Binding-site contacts:
Ligand atom CAJ contacts residue ILE44 of chain 1.B at 4.2 Å (hydrophobic).
Ligand atom CAE contacts residue LEU42 of chain 1.B at 4.3 Å (hydrophobic).
Ligand atom OAB contacts residue VAL96 of chain 1.B at 3.7 Å.
Ligand atom NAF contacts residue VAL37 of chain 1.B at 3.7 Å.
Ligand atom CAH contacts residue VAL37 of chain 1.B at 4.5 Å (hydrophobic).
Ligand atom CAD contacts residue VAL96 of chain 1.B at 4.4 Å (hydrophobic).
Ligand atom CAA contacts residue TYR47 of chain 1.B at 4.3 Å (hydrophobic).
Ligand atom CAH contacts residue ASN90 of chain 1.B at 4.0 Å.
Ligand atom BR contacts residue LEU42 of chain 1.B at 4.0 Å.
Ligand atom CAD contacts residue ILE44 of chain 1.B at 4.0 Å (hydrophobic).
Ligand atom CAA contacts residue PHE33 of chain 1.B at 4.1 Å (hydrophobic).
Ligand atom OAB contacts residue ASN90 of chain 1.B at 3.0 Å (h-bond).
Ligand atom NAG contacts residue VAL96 of chain 1.B at 4.1 Å.
Ligand atom CAI contacts residue ILE44 of chain 1.B at 3.7 Å (hydrophobic).
Ligand atom NAG contacts residue TYR89 of chain 1.B at 3.9 Å.
Ligand atom BR contacts residue ILE44 of chain 1.B at 4.2 Å.
Ligand atom NAF contacts residue PRO32 of chain 1.B at 3.6 Å (h-bond).
Ligand atom NAG contacts residue ASN90 of chain 1.B at 2.8 Å (h-bond).
Ligand atom CAJ contacts residue ASN90 of chain 1.B at 3.9 Å.
Ligand atom OAB contacts residue TYR47 of chain 1.B at 4.1 Å.
Ligand atom CAH contacts residue TYR47 of chain 1.B at 4.4 Å (hydrophobic).
Ligand atom CAA contacts residue VAL37 of chain 1.B at 3.7 Å (hydrophobic).
Ligand atom CAD contacts residue TYR89 of chain 1.B at 4.2 Å (hydrophobic).
Ligand atom CAE contacts residue ILE44 of chain 1.B at 3.9 Å (hydrophobic).
Ligand atom CAH contacts residue VAL96 of chain 1.B at 3.9 Å (hydrophobic).
Ligand atom NAF contacts residue VAL96 of chain 1.B at 4.3 Å.
Ligand atom OAB contacts residue TYR89 of chain 1.B at 4.3 Å.
Ligand atom CAA contacts residue PRO32 of chain 1.B at 3.4 Å (hydrophobic).
Ligand atom CAD contacts residue ASN90 of chain 1.B at 3.5 Å.
Ligand atom NAG contacts residue ILE44 of chain 1.B at 4.3 Å.
Ligand atom CAJ contacts residue VAL96 of chain 1.B at 4.2 Å (hydrophobic).

Sequence of chain 1.B:
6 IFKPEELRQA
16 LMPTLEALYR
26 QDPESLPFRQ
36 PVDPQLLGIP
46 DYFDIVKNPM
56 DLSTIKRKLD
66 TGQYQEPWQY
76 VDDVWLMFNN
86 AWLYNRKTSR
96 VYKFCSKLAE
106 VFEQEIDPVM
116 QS

This protein binds this small molecule.
Small molecule (SMILES): CNC(=O)c1cc(Br)c[nH]1